A protein and the small-molecule ligand that binds it are described below.
Small molecule (SMILES): CC[C@H](C)[C@H](NC(=O)[C@@H](NC(=O)[C@H](CC1=c2ccccc2=NC1)NC(C)=O)C(C)C)C(=O)N1CCC[C@H]1C(N)=O

Sequence of chain 2.A:
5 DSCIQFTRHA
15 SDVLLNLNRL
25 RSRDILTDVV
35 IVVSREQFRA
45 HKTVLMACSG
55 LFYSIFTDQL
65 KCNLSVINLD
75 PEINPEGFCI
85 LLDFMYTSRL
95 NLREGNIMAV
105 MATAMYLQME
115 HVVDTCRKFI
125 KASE

Binding-site contacts:
Ligand atom CA contacts residue EDO1 of chain 2.F at 3.3 Å.
Ligand atom CD1 contacts residue ASN20 of chain 2.A at 3.7 Å.
Ligand atom CG2 contacts residue TYR57 of chain 1.A at 3.4 Å (hydrophobic).
Ligand atom N contacts residue EDO1 of chain 2.F at 2.9 Å (h-bond).
Ligand atom CD1 contacts residue MET50 of chain 1.A at 3.7 Å (hydrophobic).
Ligand atom CD1 contacts residue LEU24 of chain 2.A at 3.8 Å (hydrophobic).
Ligand atom CD1 contacts residue CYS52 of chain 1.A at 3.5 Å (hydrophobic).
Ligand atom O contacts residue ARG27 of chain 2.A at 2.5 Å (salt-bridge).
Ligand atom CZ2 contacts residue GLY54 of chain 1.A at 3.8 Å.
Ligand atom CD contacts residue TYR57 of chain 1.A at 3.8 Å (hydrophobic).
Ligand atom N contacts residue ASN20 of chain 2.A at 2.8 Å (h-bond).
Ligand atom CD1 contacts residue ASN20 of chain 2.A at 3.6 Å.
Ligand atom CD1 contacts residue ALA51 of chain 1.A at 3.4 Å (hydrophobic).
Ligand atom CD1 contacts residue MET50 of chain 1.A at 3.4 Å (hydrophobic).
Ligand atom CD1 contacts residue TYR57 of chain 1.A at 3.6 Å (hydrophobic).
Ligand atom CB contacts residue ARG27 of chain 2.A at 3.5 Å.
Ligand atom CA contacts residue ASN20 of chain 2.A at 3.8 Å.
Ligand atom C contacts residue EDO1 of chain 2.F at 3.5 Å.
Ligand atom C contacts residue ASN20 of chain 2.A at 3.7 Å.
Ligand atom O contacts residue ARG23 of chain 2.A at 2.5 Å (salt-bridge).
Ligand atom O contacts residue EDO1 of chain 2.F at 3.4 Å.
Ligand atom CG1 contacts residue TYR57 of chain 1.A at 3.8 Å (hydrophobic).
Ligand atom C contacts residue ARG27 of chain 2.A at 3.4 Å.
Ligand atom CA contacts residue HIS115 of chain 1.A at 3.5 Å.
Ligand atom CG1 contacts residue ASN20 of chain 2.A at 3.6 Å.
Ligand atom NE1 contacts residue SER53 of chain 1.A at 3.9 Å.
Ligand atom NE1 contacts residue MET50 of chain 1.A at 3.0 Å (h-bond).
Ligand atom CB contacts residue ASN20 of chain 2.A at 3.5 Å.
Ligand atom CA contacts residue ASN20 of chain 2.A at 3.5 Å.
Ligand atom C contacts residue ARG23 of chain 2.A at 3.7 Å.
Ligand atom C contacts residue ASN20 of chain 2.A at 3.6 Å.
Ligand atom CH2 contacts residue GLY54 of chain 1.A at 3.9 Å.
Ligand atom CG1 contacts residue ARG23 of chain 2.A at 3.3 Å.
Ligand atom O contacts residue ASN20 of chain 2.A at 2.8 Å (h-bond).
Ligand atom CB contacts residue CYS52 of chain 1.A at 3.7 Å (hydrophobic).
Ligand atom N contacts residue ARG23 of chain 2.A at 3.7 Å.
Ligand atom CD1 contacts residue SER53 of chain 1.A at 3.7 Å.
Ligand atom CG contacts residue TYR57 of chain 1.A at 3.9 Å (hydrophobic).
Ligand atom CG1 contacts residue MET50 of chain 1.A at 3.7 Å (hydrophobic).
Ligand atom CZ2 contacts residue TYR57 of chain 1.A at 3.7 Å (hydrophobic).

Sequence of chain 1.A:
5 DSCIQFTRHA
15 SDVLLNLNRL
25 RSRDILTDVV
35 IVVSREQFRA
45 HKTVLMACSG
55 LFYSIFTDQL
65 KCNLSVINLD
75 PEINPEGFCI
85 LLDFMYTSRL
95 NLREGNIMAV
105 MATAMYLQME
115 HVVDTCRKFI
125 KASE